Sequence of chain 1.A:
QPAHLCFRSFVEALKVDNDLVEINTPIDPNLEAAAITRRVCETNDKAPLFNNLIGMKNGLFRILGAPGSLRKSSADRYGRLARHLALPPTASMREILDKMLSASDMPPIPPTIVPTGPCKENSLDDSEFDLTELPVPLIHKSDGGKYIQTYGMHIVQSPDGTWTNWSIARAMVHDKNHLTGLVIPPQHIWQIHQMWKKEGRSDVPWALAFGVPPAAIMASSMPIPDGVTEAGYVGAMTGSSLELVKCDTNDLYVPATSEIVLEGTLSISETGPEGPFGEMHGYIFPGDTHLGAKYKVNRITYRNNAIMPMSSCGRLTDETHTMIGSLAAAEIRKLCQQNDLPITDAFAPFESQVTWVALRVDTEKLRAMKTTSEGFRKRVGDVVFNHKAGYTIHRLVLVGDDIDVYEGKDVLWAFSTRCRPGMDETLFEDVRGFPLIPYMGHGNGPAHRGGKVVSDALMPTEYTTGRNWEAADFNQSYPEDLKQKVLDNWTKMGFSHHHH

A protein and the small-molecule ligand that binds it are described below.
Small molecule (SMILES): Cc1cc2c3c(c1C)C(C)(C)CC3=Nc1c(nc(O)[nH]c1=O)N2C[C@H](O)[C@H](O)[C@H](O)COP(=O)(O)O

Binding-site contacts:
Ligand atom C17 contacts residue 4LU1 of chain 1.B at 0.3 Å.
Ligand atom C10 contacts residue 4LU1 of chain 1.B at 0.1 Å.
Ligand atom C12 contacts residue 4LU1 of chain 1.B at 0.1 Å.
Ligand atom C13 contacts residue 4LU1 of chain 1.B at 0.2 Å.
Ligand atom C3 contacts residue 4LU1 of chain 1.B at 0.6 Å.
Ligand atom O8 contacts residue MN1 of chain 1.D at 2.2 Å.
Ligand atom O7 contacts residue 4LU1 of chain 1.B at 0.1 Å (h-bond).
Ligand atom O3 contacts residue 4LU1 of chain 1.B at 0.3 Å (h-bond).
Ligand atom N4 contacts residue 4LU1 of chain 1.B at 0.3 Å (h-bond).
Ligand atom C22 contacts residue 4LU1 of chain 1.B at 0.1 Å.
Ligand atom C4 contacts residue 4LU1 of chain 1.B at 0.6 Å.
Ligand atom O8 contacts residue 4LU1 of chain 1.B at 0.0 Å (h-bond).
Ligand atom O1 contacts residue ARG173 of chain 1.A at 2.8 Å (salt-bridge).
Ligand atom N3 contacts residue 4LU1 of chain 1.B at 1.2 Å.
Ligand atom O6 contacts residue 4LU1 of chain 1.B at 0.0 Å (h-bond).
Ligand atom O2 contacts residue 4LU1 of chain 1.B at 0.4 Å (h-bond).
Ligand atom C11 contacts residue 4LU1 of chain 1.B at 0.1 Å.
Ligand atom C1 contacts residue 4LU1 of chain 1.B at 0.6 Å.
Ligand atom C20 contacts residue 4LU1 of chain 1.B at 0.2 Å.
Ligand atom C5 contacts residue 4LU1 of chain 1.B at 0.2 Å.
Ligand atom C7 contacts residue 4LU1 of chain 1.B at 0.2 Å.
Ligand atom O1 contacts residue 4LU1 of chain 1.B at 0.5 Å (h-bond).
Ligand atom N2 contacts residue 4LU1 of chain 1.B at 0.3 Å (h-bond).
Ligand atom C18 contacts residue 4LU1 of chain 1.B at 0.3 Å.
Ligand atom C8 contacts residue 4LU1 of chain 1.B at 0.2 Å.
Ligand atom O4 contacts residue 4LU1 of chain 1.B at 0.2 Å (h-bond).
Ligand atom C14 contacts residue 4LU1 of chain 1.B at 0.2 Å.
Ligand atom C19 contacts residue 4LU1 of chain 1.B at 0.2 Å.
Ligand atom O7 contacts residue LYS391 of chain 1.A at 2.7 Å (salt-bridge).
Ligand atom O9 contacts residue 4LU1 of chain 1.B at 0.1 Å (h-bond).
Ligand atom N1 contacts residue 4LU1 of chain 1.B at 0.5 Å (h-bond).
Ligand atom O5 contacts residue 4LU1 of chain 1.B at 0.2 Å (h-bond).
Ligand atom P1 contacts residue 4LU1 of chain 1.B at 0.0 Å.
Ligand atom C9 contacts residue 4LU1 of chain 1.B at 0.1 Å.
Ligand atom C16 contacts residue 4LU1 of chain 1.B at 0.3 Å.
Ligand atom C15 contacts residue 4LU1 of chain 1.B at 0.2 Å.
Ligand atom C21 contacts residue 4LU1 of chain 1.B at 0.2 Å.
Ligand atom O3 contacts residue ILE171 of chain 1.A at 2.6 Å (h-bond).
Ligand atom C2 contacts residue 4LU1 of chain 1.B at 0.3 Å.
Ligand atom C6 contacts residue 4LU1 of chain 1.B at 0.1 Å.